A protein and the small-molecule ligand that binds it are described below.
Small molecule (SMILES): CC(=O)N[C@H]1[C@H](O[C@H]2[C@H](O)[C@@H](NC(C)=O)CO[C@@H]2CO)O[C@H](CO)[C@@H](O)[C@@H]1O

Binding-site contacts:
Ligand atom C8 contacts residue ASN194 of chain 2.A at 4.4 Å.
Ligand atom C1 contacts residue ASN194 of chain 2.A at 1.4 Å.
Ligand atom C1 contacts residue THR196 of chain 2.A at 4.2 Å.
Ligand atom N2 contacts residue ASN194 of chain 2.A at 2.9 Å (h-bond).
Ligand atom C5 contacts residue ASN194 of chain 2.A at 3.6 Å.
Ligand atom C5 contacts residue THR196 of chain 2.A at 4.1 Å.
Ligand atom C3 contacts residue ASN194 of chain 2.A at 3.8 Å.
Ligand atom O5 contacts residue ASN194 of chain 2.A at 2.4 Å (h-bond).
Ligand atom C6 contacts residue THR196 of chain 2.A at 3.6 Å.
Ligand atom C7 contacts residue ASN194 of chain 2.A at 3.4 Å.
Ligand atom C2 contacts residue ASN194 of chain 2.A at 2.5 Å.
Ligand atom O7 contacts residue ASN194 of chain 2.A at 3.7 Å.
Ligand atom O5 contacts residue THR196 of chain 2.A at 4.4 Å.
Ligand atom C4 contacts residue ASN194 of chain 2.A at 4.2 Å.

Sequence of chain 2.A:
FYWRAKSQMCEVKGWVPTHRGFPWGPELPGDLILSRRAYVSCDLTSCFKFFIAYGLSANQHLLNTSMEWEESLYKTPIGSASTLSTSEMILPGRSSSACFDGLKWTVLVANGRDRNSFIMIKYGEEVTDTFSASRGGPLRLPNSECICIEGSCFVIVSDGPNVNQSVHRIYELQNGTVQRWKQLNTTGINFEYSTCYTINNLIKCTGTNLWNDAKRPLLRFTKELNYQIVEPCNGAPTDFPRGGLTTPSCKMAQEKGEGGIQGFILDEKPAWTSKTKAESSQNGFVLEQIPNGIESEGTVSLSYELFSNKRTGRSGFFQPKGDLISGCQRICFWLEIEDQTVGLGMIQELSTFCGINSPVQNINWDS